Binding-site contacts:
Ligand atom C7 contacts residue ASN176 of chain 1.A at 3.0 Å.
Ligand atom O7 contacts residue ASN176 of chain 1.A at 2.4 Å (h-bond).
Ligand atom O5 contacts residue ASN176 of chain 1.A at 2.5 Å (h-bond).
Ligand atom C2 contacts residue ASN176 of chain 1.A at 2.5 Å.
Ligand atom C8 contacts residue ASN176 of chain 1.A at 4.5 Å.
Ligand atom C1 contacts residue ASN176 of chain 1.A at 1.4 Å.
Ligand atom C4 contacts residue ASN176 of chain 1.A at 4.2 Å.
Ligand atom C7 contacts residue ASN257 of chain 1.A at 3.4 Å.
Ligand atom C3 contacts residue ASN176 of chain 1.A at 3.8 Å.
Ligand atom C8 contacts residue ASN257 of chain 1.A at 3.2 Å.
Ligand atom O6 contacts residue ASN176 of chain 1.A at 4.2 Å.
Ligand atom C5 contacts residue ASN176 of chain 1.A at 3.4 Å.
Ligand atom C6 contacts residue ASN176 of chain 1.A at 4.5 Å.
Ligand atom N2 contacts residue ASN176 of chain 1.A at 3.0 Å (h-bond).
Ligand atom O7 contacts residue ASN257 of chain 1.A at 3.2 Å (h-bond).
Ligand atom O6 contacts residue LYS175 of chain 1.A at 4.2 Å.

Sequence of chain 1.A:
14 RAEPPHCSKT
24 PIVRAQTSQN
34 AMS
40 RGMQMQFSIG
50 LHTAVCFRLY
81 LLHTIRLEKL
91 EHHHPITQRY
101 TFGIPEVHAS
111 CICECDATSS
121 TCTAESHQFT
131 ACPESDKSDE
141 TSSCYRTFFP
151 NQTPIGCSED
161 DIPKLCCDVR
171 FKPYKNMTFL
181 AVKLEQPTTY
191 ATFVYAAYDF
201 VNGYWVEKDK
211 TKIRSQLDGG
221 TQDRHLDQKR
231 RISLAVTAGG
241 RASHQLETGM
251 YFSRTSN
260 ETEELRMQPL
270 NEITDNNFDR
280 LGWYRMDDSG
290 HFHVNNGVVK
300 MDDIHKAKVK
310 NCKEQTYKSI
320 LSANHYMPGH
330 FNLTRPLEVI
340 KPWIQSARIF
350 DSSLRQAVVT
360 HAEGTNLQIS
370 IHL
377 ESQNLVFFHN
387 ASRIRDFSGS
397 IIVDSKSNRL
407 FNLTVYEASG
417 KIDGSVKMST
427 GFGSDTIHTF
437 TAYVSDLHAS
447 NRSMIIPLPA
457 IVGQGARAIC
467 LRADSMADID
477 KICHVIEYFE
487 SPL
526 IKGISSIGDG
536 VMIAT

This small molecule binds to this protein.
Small molecule (SMILES): CC(=O)N[C@@H]1[C@@H](O)[C@H](O)[C@@H](CO)O[C@H]1O